The protein below binds the small molecule below.
Small molecule (SMILES): CC(=O)N[C@H]1[C@H](O[C@H]2[C@H](O)[C@@H](NC(C)=O)CO[C@@H]2CO)O[C@H](CO)[C@@H](O)[C@@H]1O

Sequence of chain 1.E:
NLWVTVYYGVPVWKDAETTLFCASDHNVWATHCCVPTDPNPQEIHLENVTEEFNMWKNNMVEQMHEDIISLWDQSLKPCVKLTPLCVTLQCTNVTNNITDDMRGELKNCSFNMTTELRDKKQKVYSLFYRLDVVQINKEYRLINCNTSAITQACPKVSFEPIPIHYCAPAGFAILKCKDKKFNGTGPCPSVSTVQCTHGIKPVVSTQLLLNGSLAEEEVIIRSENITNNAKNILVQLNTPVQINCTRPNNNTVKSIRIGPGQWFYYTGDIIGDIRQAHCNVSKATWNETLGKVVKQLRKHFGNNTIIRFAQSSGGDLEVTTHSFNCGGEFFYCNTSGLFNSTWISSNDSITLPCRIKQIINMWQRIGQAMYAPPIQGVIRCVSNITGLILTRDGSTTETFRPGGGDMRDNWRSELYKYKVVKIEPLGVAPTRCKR

Binding-site contacts:
Ligand atom C4 contacts residue ASN292 of chain 1.E at 4.3 Å.
Ligand atom C6 contacts residue ARG439 of chain 1.E at 4.3 Å.
Ligand atom C7 contacts residue GLN290 of chain 1.E at 4.0 Å.
Ligand atom N2 contacts residue GLN290 of chain 1.E at 3.0 Å (h-bond).
Ligand atom C8 contacts residue SER330 of chain 1.E at 3.8 Å.
Ligand atom O7 contacts residue ASN328 of chain 1.E at 4.0 Å.
Ligand atom C3 contacts residue ASN292 of chain 1.E at 3.9 Å.
Ligand atom O7 contacts residue ASN292 of chain 1.E at 3.5 Å (h-bond).
Ligand atom O5 contacts residue ASN292 of chain 1.E at 2.4 Å (h-bond).
Ligand atom O3 contacts residue GLN290 of chain 1.E at 4.2 Å.
Ligand atom C7 contacts residue ASN292 of chain 1.E at 3.4 Å.
Ligand atom C1 contacts residue GLN290 of chain 1.E at 3.8 Å.
Ligand atom C2 contacts residue GLN290 of chain 1.E at 3.6 Å.
Ligand atom C1 contacts residue VAL441 of chain 1.E at 4.4 Å (hydrophobic).
Ligand atom C1 contacts residue ARG439 of chain 1.E at 3.6 Å.
Ligand atom N2 contacts residue ASN292 of chain 1.E at 2.9 Å (h-bond).
Ligand atom C3 contacts residue GLN290 of chain 1.E at 3.5 Å.
Ligand atom O6 contacts residue ASN406 of chain 1.E at 3.0 Å (h-bond).
Ligand atom C5 contacts residue ASN292 of chain 1.E at 3.8 Å.
Ligand atom C8 contacts residue ASN328 of chain 1.E at 3.5 Å.
Ligand atom O5 contacts residue ARG439 of chain 1.E at 3.0 Å (salt-bridge).
Ligand atom O6 contacts residue ARG439 of chain 1.E at 4.5 Å.
Ligand atom C1 contacts residue ASN292 of chain 1.E at 1.5 Å.
Ligand atom C8 contacts residue VAL329 of chain 1.E at 4.5 Å (hydrophobic).
Ligand atom C2 contacts residue ASN292 of chain 1.E at 2.5 Å.
Ligand atom C8 contacts residue ASN292 of chain 1.E at 3.8 Å.
Ligand atom C5 contacts residue ARG439 of chain 1.E at 4.3 Å.
Ligand atom C8 contacts residue GLN290 of chain 1.E at 3.6 Å.
Ligand atom C7 contacts residue ASN328 of chain 1.E at 4.3 Å.
Ligand atom C6 contacts residue ASN406 of chain 1.E at 3.7 Å.